Sequence of chain 4.B:
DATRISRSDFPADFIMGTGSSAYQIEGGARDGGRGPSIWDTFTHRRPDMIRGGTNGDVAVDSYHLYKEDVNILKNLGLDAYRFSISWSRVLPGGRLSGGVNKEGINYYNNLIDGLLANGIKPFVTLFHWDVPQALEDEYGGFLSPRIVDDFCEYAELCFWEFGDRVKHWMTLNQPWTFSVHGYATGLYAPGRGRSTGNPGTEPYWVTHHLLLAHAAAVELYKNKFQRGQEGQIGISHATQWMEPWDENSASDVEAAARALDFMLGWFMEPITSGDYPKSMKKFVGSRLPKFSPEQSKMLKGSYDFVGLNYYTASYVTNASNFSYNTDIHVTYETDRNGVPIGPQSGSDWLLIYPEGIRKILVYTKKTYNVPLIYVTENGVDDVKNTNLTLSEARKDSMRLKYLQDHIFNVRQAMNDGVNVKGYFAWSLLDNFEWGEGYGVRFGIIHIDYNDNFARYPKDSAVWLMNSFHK

Binding-site contacts:
Ligand atom C20 contacts residue TRP477 of chain 4.B at 3.8 Å (hydrophobic).
Ligand atom C17 contacts residue GLN186 of chain 4.B at 4.0 Å.
Ligand atom O24 contacts residue GLU476 of chain 4.B at 2.6 Å (salt-bridge).
Ligand atom O26 contacts residue GLN36 of chain 4.B at 3.0 Å (h-bond).
Ligand atom C1 contacts residue GLN186 of chain 4.B at 4.0 Å.
Ligand atom O5 contacts residue TYR347 of chain 4.B at 3.9 Å.
Ligand atom O5 contacts residue GLN186 of chain 4.B at 3.3 Å (h-bond).
Ligand atom O27 contacts residue GLN186 of chain 4.B at 3.3 Å (h-bond).
Ligand atom C19 contacts residue TRP469 of chain 4.B at 3.6 Å (hydrophobic).
Ligand atom C21 contacts residue TRP469 of chain 4.B at 4.0 Å (hydrophobic).
Ligand atom O13 contacts residue GLN276 of chain 4.B at 4.0 Å.
Ligand atom O25 contacts residue TRP469 of chain 4.B at 2.8 Å (h-bond).
Ligand atom C5 contacts residue TYR347 of chain 4.B at 3.8 Å (hydrophobic).
Ligand atom O25 contacts residue GLU476 of chain 4.B at 2.7 Å (salt-bridge).
Ligand atom O24 contacts residue PHE485 of chain 4.B at 4.0 Å.
Ligand atom C20 contacts residue GLU476 of chain 4.B at 3.3 Å.
Ligand atom O26 contacts residue TRP477 of chain 4.B at 2.9 Å (h-bond).
Ligand atom C21 contacts residue GLU476 of chain 4.B at 3.8 Å.
Ligand atom C23 contacts residue GLU476 of chain 4.B at 3.1 Å.
Ligand atom C8 contacts residue TYR200 of chain 4.B at 3.7 Å (hydrophobic).
Ligand atom C23 contacts residue PHE485 of chain 4.B at 3.3 Å (hydrophobic).
Ligand atom C15 contacts residue THR275 of chain 4.B at 3.1 Å.
Ligand atom O27 contacts residue GLU420 of chain 4.B at 2.9 Å (salt-bridge).
Ligand atom C15 contacts residue GLN276 of chain 4.B at 3.6 Å.
Ligand atom C19 contacts residue GLN36 of chain 4.B at 4.0 Å.
Ligand atom O25 contacts residue GLN36 of chain 4.B at 3.0 Å (h-bond).
Ligand atom O26 contacts residue HIS140 of chain 4.B at 3.5 Å.
Ligand atom C2 contacts residue THR189 of chain 4.B at 4.1 Å.
Ligand atom C7 contacts residue TYR200 of chain 4.B at 3.5 Å (hydrophobic).
Ligand atom C19 contacts residue TRP477 of chain 4.B at 3.8 Å (hydrophobic).
Ligand atom C20 contacts residue GLN36 of chain 4.B at 3.8 Å.
Ligand atom C12 contacts residue TRP392 of chain 4.B at 4.0 Å (hydrophobic).
Ligand atom C17 contacts residue TYR347 of chain 4.B at 4.1 Å (hydrophobic).
Ligand atom O27 contacts residue TYR347 of chain 4.B at 4.1 Å.
Ligand atom O1 contacts residue GLN186 of chain 4.B at 3.3 Å (h-bond).
Ligand atom C18 contacts residue GLN186 of chain 4.B at 3.9 Å.
Ligand atom C20 contacts residue TRP469 of chain 4.B at 3.7 Å (hydrophobic).
Ligand atom C18 contacts residue GLU420 of chain 4.B at 4.0 Å.
Ligand atom O26 contacts residue TRP469 of chain 4.B at 3.7 Å.
Ligand atom O14 contacts residue THR348 of chain 4.B at 3.8 Å.

This small molecule binds to this protein.
Small molecule (SMILES): C=C[C@H]1[C@H](O[C@@H]2O[C@H](CO)[C@@H](O)[C@H](O)[C@H]2O)OC=C(C(=O)OC)[C@H]1CC=O